Sequence of chain 1.B:
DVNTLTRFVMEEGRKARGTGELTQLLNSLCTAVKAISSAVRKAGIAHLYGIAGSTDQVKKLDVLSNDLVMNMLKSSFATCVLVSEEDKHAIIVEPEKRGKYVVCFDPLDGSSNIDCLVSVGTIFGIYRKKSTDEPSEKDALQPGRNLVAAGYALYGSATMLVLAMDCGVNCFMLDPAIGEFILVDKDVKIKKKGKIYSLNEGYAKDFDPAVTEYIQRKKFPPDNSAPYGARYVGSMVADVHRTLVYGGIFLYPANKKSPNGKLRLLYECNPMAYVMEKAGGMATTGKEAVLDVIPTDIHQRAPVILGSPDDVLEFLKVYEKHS

Binding-site contacts:
Ligand atom S03 contacts residue VAL273 of chain 1.B at 4.2 Å.
Ligand atom S03 contacts residue CYS144 of chain 1.A at 2.0 Å (h-bond).
Ligand atom C01 contacts residue CYS144 of chain 1.A at 3.4 Å (hydrophobic).
Ligand atom C02 contacts residue HIS269 of chain 1.B at 3.4 Å.
Ligand atom C02 contacts residue VAL273 of chain 1.B at 3.8 Å (hydrophobic).
Ligand atom C02 contacts residue CYS144 of chain 1.A at 3.3 Å (hydrophobic).
Ligand atom C01 contacts residue VAL273 of chain 1.B at 3.9 Å (hydrophobic).
Ligand atom S03 contacts residue MET188 of chain 1.B at 4.5 Å.
Ligand atom S03 contacts residue HIS269 of chain 1.B at 3.4 Å (h-bond).
Ligand atom S03 contacts residue LEU145 of chain 1.A at 3.8 Å.
Ligand atom C01 contacts residue ASP213 of chain 1.B at 4.0 Å.
Ligand atom C02 contacts residue MET188 of chain 1.B at 3.5 Å (hydrophobic).

A small-molecule ligand and the protein it binds are described below.
Small molecule (SMILES): CCSSc1nc2ccccc2s1

Sequence of chain 1.A:
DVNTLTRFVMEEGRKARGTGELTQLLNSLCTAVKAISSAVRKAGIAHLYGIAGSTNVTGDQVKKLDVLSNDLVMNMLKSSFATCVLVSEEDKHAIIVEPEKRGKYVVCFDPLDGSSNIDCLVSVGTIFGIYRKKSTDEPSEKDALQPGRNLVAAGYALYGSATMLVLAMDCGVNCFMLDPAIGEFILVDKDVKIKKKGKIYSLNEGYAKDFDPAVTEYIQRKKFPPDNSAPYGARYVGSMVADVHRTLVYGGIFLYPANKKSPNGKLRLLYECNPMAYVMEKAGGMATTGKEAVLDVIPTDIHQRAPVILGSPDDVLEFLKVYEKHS